This protein binds this small molecule.
Small molecule (SMILES): CC(=O)N[C@@H](Cc1cnc[nH]1)C(=O)N1CCC[C@@H]1C(N)=O

Binding-site contacts:
Ligand atom CB contacts residue TYR34 of chain 1.B at 3.3 Å (hydrophobic).
Ligand atom CE1 contacts residue TYR34 of chain 1.B at 3.3 Å (hydrophobic).
Ligand atom N contacts residue PHE99 of chain 1.A at 3.5 Å.
Ligand atom CD contacts residue PHE99 of chain 1.B at 3.4 Å (hydrophobic).
Ligand atom C contacts residue PHE99 of chain 1.B at 4.2 Å (hydrophobic).
Ligand atom CB contacts residue PHE99 of chain 1.A at 3.5 Å (hydrophobic).
Ligand atom CG contacts residue PHE99 of chain 1.A at 4.2 Å (hydrophobic).
Ligand atom CA contacts residue TYR38 of chain 1.B at 3.9 Å (hydrophobic).
Ligand atom O contacts residue TYR38 of chain 1.B at 3.1 Å (h-bond).
Ligand atom O contacts residue PHE99 of chain 1.A at 3.9 Å.
Ligand atom NE2 contacts residue ASP97 of chain 1.A at 4.0 Å.
Ligand atom CA contacts residue PHE99 of chain 1.A at 4.2 Å (hydrophobic).
Ligand atom CD2 contacts residue TYR34 of chain 1.B at 4.0 Å (hydrophobic).
Ligand atom C contacts residue PHE99 of chain 1.A at 3.8 Å (hydrophobic).
Ligand atom CE1 contacts residue GLU52 of chain 1.B at 3.1 Å.
Ligand atom NE2 contacts residue GLU52 of chain 1.B at 4.2 Å.
Ligand atom N contacts residue TYR38 of chain 1.B at 4.0 Å.
Ligand atom C contacts residue PHE99 of chain 1.A at 3.9 Å (hydrophobic).
Ligand atom NE2 contacts residue TYR34 of chain 1.B at 3.9 Å.
Ligand atom CA contacts residue TYR34 of chain 1.B at 4.2 Å (hydrophobic).
Ligand atom CH3 contacts residue TYR34 of chain 1.B at 3.4 Å (hydrophobic).
Ligand atom O contacts residue VAL48 of chain 1.B at 3.8 Å.
Ligand atom ND1 contacts residue GLU52 of chain 1.B at 2.8 Å (salt-bridge).
Ligand atom CE1 contacts residue ASP97 of chain 1.A at 3.9 Å.
Ligand atom C contacts residue TYR34 of chain 1.B at 3.2 Å (hydrophobic).
Ligand atom O contacts residue TYR38 of chain 1.A at 3.8 Å.
Ligand atom N contacts residue PHE99 of chain 1.B at 3.6 Å.
Ligand atom CG contacts residue TYR34 of chain 1.B at 3.4 Å (hydrophobic).
Ligand atom CD2 contacts residue PHE99 of chain 1.A at 3.1 Å (hydrophobic).
Ligand atom CA contacts residue PHE99 of chain 1.B at 3.6 Å (hydrophobic).
Ligand atom N contacts residue TYR34 of chain 1.B at 3.6 Å.
Ligand atom NE2 contacts residue PHE99 of chain 1.A at 3.7 Å.
Ligand atom ND1 contacts residue TYR34 of chain 1.B at 2.8 Å (h-bond).
Ligand atom CB contacts residue TYR38 of chain 1.A at 4.1 Å (hydrophobic).
Ligand atom CH3 contacts residue TYR93 of chain 1.B at 3.6 Å (hydrophobic).
Ligand atom O contacts residue TYR34 of chain 1.B at 2.9 Å (h-bond).
Ligand atom CG contacts residue GLU52 of chain 1.B at 3.8 Å.
Ligand atom O contacts residue PHE99 of chain 1.A at 2.8 Å.
Ligand atom CA contacts residue TYR38 of chain 1.A at 4.2 Å (hydrophobic).
Ligand atom C contacts residue TYR38 of chain 1.B at 3.5 Å (hydrophobic).

Sequence of chain 1.A:
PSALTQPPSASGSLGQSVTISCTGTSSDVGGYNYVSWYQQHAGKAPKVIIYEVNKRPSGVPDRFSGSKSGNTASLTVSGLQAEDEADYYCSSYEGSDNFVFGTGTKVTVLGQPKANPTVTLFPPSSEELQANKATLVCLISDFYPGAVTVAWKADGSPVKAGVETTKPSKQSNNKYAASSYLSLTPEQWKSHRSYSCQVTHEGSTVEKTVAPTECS

Sequence of chain 1.B:
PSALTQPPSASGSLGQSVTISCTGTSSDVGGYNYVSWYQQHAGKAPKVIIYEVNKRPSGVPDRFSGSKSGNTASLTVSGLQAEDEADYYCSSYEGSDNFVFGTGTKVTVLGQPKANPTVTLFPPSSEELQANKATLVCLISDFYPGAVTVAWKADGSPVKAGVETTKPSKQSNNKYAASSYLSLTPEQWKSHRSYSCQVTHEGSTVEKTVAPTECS